Sequence of chain 19.A:
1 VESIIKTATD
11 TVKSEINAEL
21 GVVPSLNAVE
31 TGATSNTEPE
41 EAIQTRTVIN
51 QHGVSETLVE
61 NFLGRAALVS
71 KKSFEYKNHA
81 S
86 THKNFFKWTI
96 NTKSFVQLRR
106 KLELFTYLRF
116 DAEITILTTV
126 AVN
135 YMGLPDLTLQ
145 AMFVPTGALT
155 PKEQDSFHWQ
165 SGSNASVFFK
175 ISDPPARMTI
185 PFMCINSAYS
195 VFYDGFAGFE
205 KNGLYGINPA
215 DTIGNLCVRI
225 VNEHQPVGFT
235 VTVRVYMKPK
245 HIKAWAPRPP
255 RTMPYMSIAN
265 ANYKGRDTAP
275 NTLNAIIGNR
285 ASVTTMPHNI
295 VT

Sequence of chain 19.C:
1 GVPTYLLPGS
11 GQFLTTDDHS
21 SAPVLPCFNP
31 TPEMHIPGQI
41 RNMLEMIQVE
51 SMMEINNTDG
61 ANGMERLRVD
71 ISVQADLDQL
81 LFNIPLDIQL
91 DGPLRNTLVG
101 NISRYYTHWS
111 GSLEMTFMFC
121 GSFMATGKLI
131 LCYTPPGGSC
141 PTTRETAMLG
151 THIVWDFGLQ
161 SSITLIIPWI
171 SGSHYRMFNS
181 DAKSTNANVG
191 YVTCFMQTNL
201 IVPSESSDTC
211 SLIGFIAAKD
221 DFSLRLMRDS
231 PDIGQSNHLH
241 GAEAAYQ

Binding-site contacts:
Ligand atom O6 contacts residue ASP91 of chain 19.C at 3.3 Å.
Ligand atom C4 contacts residue ASP232 of chain 19.C at 3.5 Å.
Ligand atom C3 contacts residue PRO274 of chain 19.A at 4.1 Å (hydrophobic).
Ligand atom O3 contacts residue ASP91 of chain 19.C at 4.0 Å.
Ligand atom N5 contacts residue PRO231 of chain 19.C at 2.9 Å (h-bond).
Ligand atom C11 contacts residue ILE233 of chain 19.C at 3.8 Å (hydrophobic).
Ligand atom O3 contacts residue GLY282 of chain 19.A at 3.4 Å.
Ligand atom C5 contacts residue PRO274 of chain 19.A at 3.9 Å (hydrophobic).
Ligand atom C1 contacts residue ARG104 of chain 19.C at 3.7 Å.
Ligand atom C6 contacts residue PRO231 of chain 19.C at 4.0 Å (hydrophobic).
Ligand atom O10 contacts residue ASN275 of chain 19.A at 2.9 Å (h-bond).
Ligand atom C10 contacts residue PRO231 of chain 19.C at 3.9 Å (hydrophobic).
Ligand atom N5 contacts residue ASN275 of chain 19.A at 3.5 Å (h-bond).
Ligand atom C10 contacts residue ASN275 of chain 19.A at 3.2 Å.
Ligand atom C4 contacts residue ARG104 of chain 19.C at 4.0 Å.
Ligand atom C3 contacts residue ARG95 of chain 19.C at 3.9 Å.
Ligand atom O3 contacts residue PRO274 of chain 19.A at 3.9 Å.
Ligand atom C11 contacts residue GLY234 of chain 19.C at 3.9 Å.
Ligand atom O7 contacts residue PRO274 of chain 19.A at 3.4 Å.
Ligand atom C5 contacts residue ASN275 of chain 19.A at 3.5 Å.
Ligand atom C5 contacts residue PRO231 of chain 19.C at 3.6 Å (hydrophobic).
Ligand atom C4 contacts residue ASP91 of chain 19.C at 3.3 Å.
Ligand atom C4 contacts residue PRO231 of chain 19.C at 3.4 Å (hydrophobic).
Ligand atom C3 contacts residue PRO274 of chain 19.A at 3.8 Å (hydrophobic).
Ligand atom O4 contacts residue ASP91 of chain 19.C at 2.8 Å (salt-bridge).
Ligand atom O4 contacts residue PRO231 of chain 19.C at 3.8 Å.
Ligand atom O10 contacts residue ARG270 of chain 19.A at 4.0 Å.
Ligand atom O4 contacts residue ASN275 of chain 19.A at 3.0 Å (h-bond).
Ligand atom C11 contacts residue ASP232 of chain 19.C at 3.8 Å.
Ligand atom C11 contacts residue PRO231 of chain 19.C at 4.0 Å (hydrophobic).
Ligand atom O1B contacts residue ARG104 of chain 19.C at 2.8 Å (salt-bridge).
Ligand atom C3 contacts residue ARG104 of chain 19.C at 3.9 Å.
Ligand atom O6 contacts residue PRO274 of chain 19.A at 3.7 Å.
Ligand atom C4 contacts residue ASN275 of chain 19.A at 3.8 Å.
Ligand atom C6 contacts residue ASP91 of chain 19.C at 3.9 Å.
Ligand atom C4 contacts residue PRO274 of chain 19.A at 4.0 Å (hydrophobic).
Ligand atom O4 contacts residue ARG95 of chain 19.C at 3.6 Å.
Ligand atom O4 contacts residue ASP232 of chain 19.C at 2.8 Å (salt-bridge).
Ligand atom C3 contacts residue ASP232 of chain 19.C at 4.1 Å.
Ligand atom O7 contacts residue SER180 of chain 19.C at 3.7 Å.

A small-molecule ligand and the protein it binds are described below.
Small molecule (SMILES): CC(=O)N[C@@H]1[C@@H](O)[C@H](O[C@@H]2O[C@H](CO[C@]3(C(=O)O)C[C@H](O)[C@@H](NC(C)=O)[C@H]([C@H](O)[C@H](O)CO)O3)[C@H](O)[C@H](O)[C@H]2O)[C@@H](CO)O[C@H]1O